Sequence of chain 1.A:
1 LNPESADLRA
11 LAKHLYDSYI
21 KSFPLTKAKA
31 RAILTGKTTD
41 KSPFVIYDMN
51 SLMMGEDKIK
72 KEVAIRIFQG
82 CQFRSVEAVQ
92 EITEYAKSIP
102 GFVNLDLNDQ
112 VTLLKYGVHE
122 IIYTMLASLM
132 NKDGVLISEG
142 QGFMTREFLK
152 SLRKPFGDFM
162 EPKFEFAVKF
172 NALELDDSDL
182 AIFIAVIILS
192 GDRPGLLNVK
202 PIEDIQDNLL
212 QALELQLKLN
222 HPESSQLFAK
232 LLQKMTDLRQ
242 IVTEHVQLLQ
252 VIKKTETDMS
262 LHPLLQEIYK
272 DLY

A protein and the small-molecule ligand that binds it are described below.
Small molecule (SMILES): CN1CCN(Cc2ccc(C(=O)NCc3cccc(CO[C@@H]4CCC[C@@H]4NC(=O)/C(C#N)=C/C(C)(C)C)c3)cc2)CC1

Binding-site contacts:
Ligand atom CAR contacts residue PHE157 of chain 1.A at 3.4 Å (hydrophobic).
Ligand atom CAY contacts residue PHE79 of chain 1.A at 3.6 Å (hydrophobic).
Ligand atom NBC contacts residue CYS82 of chain 1.A at 3.6 Å.
Ligand atom NAE contacts residue LEU150 of chain 1.A at 3.6 Å.
Ligand atom CAO contacts residue LEU127 of chain 1.A at 3.7 Å (hydrophobic).
Ligand atom NAE contacts residue ILE78 of chain 1.A at 3.7 Å.
Ligand atom CBM contacts residue PHE79 of chain 1.A at 3.5 Å (hydrophobic).
Ligand atom CBL contacts residue PHE160 of chain 1.A at 3.6 Å (hydrophobic).
Ligand atom CBP contacts residue CYS82 of chain 1.A at 2.8 Å (hydrophobic).
Ligand atom CAP contacts residue HIS246 of chain 1.A at 3.7 Å.
Ligand atom NBB contacts residue TYR124 of chain 1.A at 3.4 Å (h-bond).
Ligand atom CAD contacts residue CYS82 of chain 1.A at 3.2 Å (hydrophobic).
Ligand atom CBF contacts residue MET161 of chain 1.A at 3.6 Å (hydrophobic).
Ligand atom CBK contacts residue CYS82 of chain 1.A at 2.8 Å (hydrophobic).
Ligand atom CAZ contacts residue ARG85 of chain 1.A at 3.4 Å.
Ligand atom CAB contacts residue CYS82 of chain 1.A at 3.2 Å (hydrophobic).
Ligand atom CAN contacts residue SER86 of chain 1.A at 2.8 Å.
Ligand atom OBD contacts residue PHE79 of chain 1.A at 3.4 Å.
Ligand atom CAK contacts residue PHE79 of chain 1.A at 3.5 Å (hydrophobic).
Ligand atom CAT contacts residue MET126 of chain 1.A at 3.6 Å (hydrophobic).
Ligand atom CAM contacts residue ILE123 of chain 1.A at 3.8 Å (hydrophobic).
Ligand atom CAO contacts residue ILE123 of chain 1.A at 3.6 Å (hydrophobic).
Ligand atom NBB contacts residue HIS246 of chain 1.A at 3.6 Å.
Ligand atom NAE contacts residue CYS82 of chain 1.A at 3.5 Å (h-bond).
Ligand atom CAL contacts residue SER86 of chain 1.A at 3.3 Å.
Ligand atom CBK contacts residue MET161 of chain 1.A at 3.4 Å (hydrophobic).
Ligand atom CBE contacts residue TYR124 of chain 1.A at 3.7 Å (hydrophobic).
Ligand atom CBF contacts residue CYS82 of chain 1.A at 3.3 Å (hydrophobic).
Ligand atom CAX contacts residue SER86 of chain 1.A at 3.2 Å.
Ligand atom CBG contacts residue SER86 of chain 1.A at 3.5 Å.
Ligand atom CAJ contacts residue SER86 of chain 1.A at 3.3 Å.
Ligand atom CAS contacts residue ALA75 of chain 1.A at 3.7 Å (hydrophobic).
Ligand atom CAI contacts residue GLN83 of chain 1.A at 3.6 Å.
Ligand atom CBJ contacts residue ILE123 of chain 1.A at 3.7 Å (hydrophobic).
Ligand atom CBA contacts residue CYS82 of chain 1.A at 1.8 Å (hydrophobic).
Ligand atom CAV contacts residue ILE123 of chain 1.A at 3.8 Å (hydrophobic).
Ligand atom CAH contacts residue CYS82 of chain 1.A at 3.0 Å (hydrophobic).
Ligand atom OAF contacts residue TYR124 of chain 1.A at 3.4 Å.
Ligand atom OAG contacts residue MET161 of chain 1.A at 3.5 Å (h-bond).
Ligand atom CAS contacts residue PHE79 of chain 1.A at 3.2 Å (hydrophobic).